Binding-site contacts:
Ligand atom C3 contacts residue ALA9 of chain 1.A at 3.6 Å (hydrophobic).
Ligand atom C11 contacts residue TOP1 of chain 1.F at 3.3 Å.
Ligand atom C10 contacts residue TOP1 of chain 1.F at 3.2 Å.
Ligand atom C12 contacts residue TOP1 of chain 1.F at 3.3 Å.
Ligand atom C1 contacts residue GLU30 of chain 1.A at 3.3 Å.
Ligand atom C14 contacts residue VAL115 of chain 1.A at 3.5 Å (hydrophobic).
Ligand atom C18 contacts residue TOP1 of chain 1.F at 3.3 Å.
Ligand atom O19 contacts residue PHE34 of chain 1.A at 3.3 Å.
Ligand atom N2 contacts residue GLU30 of chain 1.A at 2.6 Å (salt-bridge).
Ligand atom N5 contacts residue ILE7 of chain 1.A at 3.8 Å.
Ligand atom N5 contacts residue PHE34 of chain 1.A at 3.4 Å.
Ligand atom N7 contacts residue PHE34 of chain 1.A at 3.6 Å.
Ligand atom O16 contacts residue LEU67 of chain 1.A at 3.5 Å.
Ligand atom N7 contacts residue ILE7 of chain 1.A at 3.2 Å (h-bond).
Ligand atom C21 contacts residue PHE34 of chain 1.A at 3.7 Å (hydrophobic).
Ligand atom O13 contacts residue LEU67 of chain 1.A at 3.8 Å.
Ligand atom C14 contacts residue THR56 of chain 1.A at 3.7 Å.
Ligand atom C21 contacts residue TOP1 of chain 1.F at 3.2 Å.
Ligand atom N5 contacts residue VAL8 of chain 1.A at 3.4 Å.
Ligand atom O16 contacts residue PHE34 of chain 1.A at 3.3 Å.
Ligand atom C6 contacts residue PHE34 of chain 1.A at 3.4 Å (hydrophobic).
Ligand atom C12 contacts residue PHE34 of chain 1.A at 3.5 Å (hydrophobic).
Ligand atom C18 contacts residue PHE34 of chain 1.A at 3.2 Å (hydrophobic).
Ligand atom C17 contacts residue ILE60 of chain 1.A at 3.4 Å (hydrophobic).
Ligand atom N5 contacts residue ALA9 of chain 1.A at 3.5 Å (h-bond).
Ligand atom O13 contacts residue ILE60 of chain 1.A at 3.7 Å.
Ligand atom C20 contacts residue PHE34 of chain 1.A at 3.7 Å (hydrophobic).
Ligand atom N2 contacts residue ALA9 of chain 1.A at 3.8 Å.
Ligand atom C3 contacts residue VAL8 of chain 1.A at 3.7 Å (hydrophobic).
Ligand atom N2 contacts residue PHE34 of chain 1.A at 3.9 Å.
Ligand atom C15 contacts residue TOP1 of chain 1.F at 3.4 Å.
Ligand atom C15 contacts residue PHE34 of chain 1.A at 3.1 Å (hydrophobic).
Ligand atom C8 contacts residue PHE34 of chain 1.A at 3.8 Å (hydrophobic).
Ligand atom N4 contacts residue ILE7 of chain 1.A at 3.8 Å.
Ligand atom C20 contacts residue PHE31 of chain 1.A at 3.1 Å (hydrophobic).
Ligand atom N4 contacts residue GLU30 of chain 1.A at 2.7 Å (salt-bridge).
Ligand atom N4 contacts residue THR136 of chain 1.A at 3.5 Å (h-bond).
Ligand atom C17 contacts residue LEU67 of chain 1.A at 3.5 Å (hydrophobic).
Ligand atom C3 contacts residue GLU30 of chain 1.A at 3.4 Å.
Ligand atom N4 contacts residue VAL8 of chain 1.A at 3.5 Å (h-bond).

Sequence of chain 1.A:
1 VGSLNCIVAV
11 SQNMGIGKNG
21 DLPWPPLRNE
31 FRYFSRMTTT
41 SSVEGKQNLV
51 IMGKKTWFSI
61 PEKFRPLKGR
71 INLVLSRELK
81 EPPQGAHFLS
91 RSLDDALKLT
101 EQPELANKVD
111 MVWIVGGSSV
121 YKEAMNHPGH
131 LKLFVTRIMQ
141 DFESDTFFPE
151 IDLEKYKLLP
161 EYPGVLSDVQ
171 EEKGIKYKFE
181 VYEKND

A protein and the small-molecule ligand that binds it are described below.
Small molecule (SMILES): COc1cc(Cc2cnc(N)nc2N)cc(OC)c1OC